Sequence of chain 1.A:
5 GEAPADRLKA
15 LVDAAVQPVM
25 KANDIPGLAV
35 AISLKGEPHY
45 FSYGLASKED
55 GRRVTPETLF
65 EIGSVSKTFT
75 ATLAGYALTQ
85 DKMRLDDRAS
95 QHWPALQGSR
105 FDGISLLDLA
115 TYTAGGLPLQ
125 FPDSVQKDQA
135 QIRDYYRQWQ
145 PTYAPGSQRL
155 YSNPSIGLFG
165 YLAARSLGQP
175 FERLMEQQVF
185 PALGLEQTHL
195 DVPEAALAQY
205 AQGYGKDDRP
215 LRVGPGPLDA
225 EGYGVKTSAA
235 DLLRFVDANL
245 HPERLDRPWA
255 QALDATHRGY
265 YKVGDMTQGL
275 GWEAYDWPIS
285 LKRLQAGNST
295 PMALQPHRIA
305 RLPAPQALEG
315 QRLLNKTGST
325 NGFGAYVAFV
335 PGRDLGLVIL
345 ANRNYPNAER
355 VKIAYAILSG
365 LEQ

Binding-site contacts:
Ligand atom C1 contacts residue LYS71 of chain 1.A at 3.9 Å.
Ligand atom C4 contacts residue LEU123 of chain 1.A at 4.3 Å (hydrophobic).
Ligand atom C4 contacts residue TYR155 of chain 1.A at 4.0 Å (hydrophobic).
Ligand atom O12 contacts residue LYS320 of chain 1.A at 3.4 Å (salt-bridge).
Ligand atom O13 contacts residue TYR227 of chain 1.A at 3.6 Å.
Ligand atom C10 contacts residue SER323 of chain 1.A at 4.2 Å.
Ligand atom C5 contacts residue TYR227 of chain 1.A at 3.9 Å (hydrophobic).
Ligand atom B3 contacts residue TYR155 of chain 1.A at 3.4 Å.
Ligand atom C10 contacts residue SER68 of chain 1.A at 3.6 Å.
Ligand atom B3 contacts residue SER323 of chain 1.A at 4.0 Å.
Ligand atom C11 contacts residue TYR155 of chain 1.A at 4.2 Å (hydrophobic).
Ligand atom C11 contacts residue THR321 of chain 1.A at 3.4 Å.
Ligand atom O7 contacts residue GLY67 of chain 1.A at 3.8 Å.
Ligand atom C4 contacts residue SER68 of chain 1.A at 3.1 Å.
Ligand atom C1 contacts residue SER68 of chain 1.A at 2.4 Å.
Ligand atom C14 contacts residue SER323 of chain 1.A at 3.8 Å.
Ligand atom C1 contacts residue SER323 of chain 1.A at 4.2 Å.
Ligand atom C2 contacts residue SER68 of chain 1.A at 3.4 Å.
Ligand atom O12 contacts residue THR321 of chain 1.A at 2.6 Å (h-bond).
Ligand atom C9 contacts residue LEU123 of chain 1.A at 4.3 Å (hydrophobic).
Ligand atom C2 contacts residue SER323 of chain 1.A at 3.5 Å.
Ligand atom O6 contacts residue TYR155 of chain 1.A at 2.6 Å (h-bond).
Ligand atom O7 contacts residue SER323 of chain 1.A at 2.8 Å (h-bond).
Ligand atom C2 contacts residue TYR227 of chain 1.A at 4.1 Å (hydrophobic).
Ligand atom C11 contacts residue SER323 of chain 1.A at 3.9 Å.
Ligand atom O6 contacts residue SER68 of chain 1.A at 2.3 Å (h-bond).
Ligand atom O12 contacts residue TYR155 of chain 1.A at 3.5 Å (h-bond).
Ligand atom C9 contacts residue ASN157 of chain 1.A at 4.1 Å.
Ligand atom C10 contacts residue TYR155 of chain 1.A at 3.7 Å (hydrophobic).
Ligand atom C4 contacts residue LYS71 of chain 1.A at 3.8 Å.
Ligand atom B3 contacts residue LYS71 of chain 1.A at 3.9 Å.
Ligand atom C14 contacts residue TYR227 of chain 1.A at 3.6 Å (hydrophobic).
Ligand atom B3 contacts residue SER68 of chain 1.A at 1.4 Å.
Ligand atom C1 contacts residue TYR155 of chain 1.A at 4.3 Å (hydrophobic).
Ligand atom O7 contacts residue GLY322 of chain 1.A at 3.7 Å.
Ligand atom C8 contacts residue ASN157 of chain 1.A at 3.9 Å.
Ligand atom C11 contacts residue GLY322 of chain 1.A at 3.9 Å.
Ligand atom C8 contacts residue LEU123 of chain 1.A at 3.7 Å (hydrophobic).
Ligand atom O7 contacts residue SER68 of chain 1.A at 2.4 Å (h-bond).
Ligand atom C9 contacts residue GLN124 of chain 1.A at 4.0 Å.

This protein binds this small molecule.
Small molecule (SMILES): COc1cccc(B(O)OCCO)c1